Binding-site contacts:
Ligand atom C7 contacts residue NDP1 of chain 1.IA at 3.5 Å.
Ligand atom C4 contacts residue MET186 of chain 1.H at 3.9 Å (hydrophobic).
Ligand atom C17 contacts residue TYR183 of chain 1.H at 3.4 Å (hydrophobic).
Ligand atom S contacts residue VAL227 of chain 1.H at 3.8 Å.
Ligand atom C3 contacts residue LEU128 of chain 1.H at 3.7 Å (hydrophobic).
Ligand atom C17 contacts residue NDP1 of chain 1.IA at 3.5 Å.
Ligand atom C15 contacts residue GLN181 of chain 1.H at 3.6 Å.
Ligand atom O contacts residue PHE230 of chain 1.H at 3.6 Å.
Ligand atom C2 contacts residue MET186 of chain 1.H at 3.8 Å (hydrophobic).
Ligand atom C11 contacts residue NDP1 of chain 1.IA at 3.9 Å.
Ligand atom N contacts residue ALA123 of chain 1.H at 3.3 Å (h-bond).
Ligand atom O1 contacts residue TYR183 of chain 1.H at 2.6 Å (h-bond).
Ligand atom C10 contacts residue NDP1 of chain 1.IA at 3.2 Å.
Ligand atom C8 contacts residue NDP1 of chain 1.IA at 3.6 Å.
Ligand atom C3 contacts residue ALA123 of chain 1.H at 3.6 Å (hydrophobic).
Ligand atom C9 contacts residue NDP1 of chain 1.IA at 3.3 Å.
Ligand atom O1 contacts residue NDP1 of chain 1.IA at 2.8 Å (h-bond).
Ligand atom C16 contacts residue GLY228 of chain 1.H at 3.2 Å.
Ligand atom C12 contacts residue TYR173 of chain 1.H at 3.6 Å (hydrophobic).
Ligand atom C7 contacts residue SER223 of chain 1.H at 3.3 Å.
Ligand atom C4 contacts residue LEU128 of chain 1.H at 3.5 Å (hydrophobic).
Ligand atom C18 contacts residue NDP1 of chain 1.IA at 3.5 Å.
Ligand atom C1 contacts residue MET186 of chain 1.H at 3.6 Å (hydrophobic).
Ligand atom C contacts residue ALA121 of chain 1.H at 3.4 Å (hydrophobic).
Ligand atom C14 contacts residue TYR173 of chain 1.H at 3.9 Å (hydrophobic).
Ligand atom C11 contacts residue TYR173 of chain 1.H at 3.7 Å (hydrophobic).
Ligand atom N contacts residue PHE122 of chain 1.H at 3.4 Å.
Ligand atom C18 contacts residue TYR183 of chain 1.H at 3.4 Å (hydrophobic).
Ligand atom C contacts residue SER223 of chain 1.H at 3.6 Å.
Ligand atom N1 contacts residue SER223 of chain 1.H at 3.8 Å.
Ligand atom C12 contacts residue ILE233 of chain 1.H at 3.9 Å (hydrophobic).
Ligand atom C1 contacts residue SER223 of chain 1.H at 3.9 Å.
Ligand atom N1 contacts residue NDP1 of chain 1.IA at 3.7 Å.
Ligand atom C6 contacts residue SER223 of chain 1.H at 3.9 Å.
Ligand atom C6 contacts residue MET186 of chain 1.H at 3.6 Å (hydrophobic).
Ligand atom O contacts residue NDP1 of chain 1.IA at 3.1 Å (h-bond).
Ligand atom C5 contacts residue MET186 of chain 1.H at 3.7 Å (hydrophobic).
Ligand atom C2 contacts residue ALA123 of chain 1.H at 3.7 Å (hydrophobic).
Ligand atom C8 contacts residue SER223 of chain 1.H at 3.5 Å.
Ligand atom C9 contacts residue ALA224 of chain 1.H at 3.8 Å (hydrophobic).

The protein below binds the small molecule below.
Small molecule (SMILES): Cc1c(N)cccc1Cn1ccc(OCCc2cccs2)cc1=O

Sequence of chain 1.H:
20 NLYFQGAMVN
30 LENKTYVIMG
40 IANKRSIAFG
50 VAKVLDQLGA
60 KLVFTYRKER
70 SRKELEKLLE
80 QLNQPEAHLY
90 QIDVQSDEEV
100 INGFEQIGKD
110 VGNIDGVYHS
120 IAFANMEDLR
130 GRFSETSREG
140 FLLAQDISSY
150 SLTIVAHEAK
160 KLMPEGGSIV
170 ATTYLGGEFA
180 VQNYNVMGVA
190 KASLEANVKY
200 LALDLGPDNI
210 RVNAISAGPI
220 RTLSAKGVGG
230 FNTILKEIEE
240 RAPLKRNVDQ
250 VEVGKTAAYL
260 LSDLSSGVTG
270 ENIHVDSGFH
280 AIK